Sequence of chain 43.B:
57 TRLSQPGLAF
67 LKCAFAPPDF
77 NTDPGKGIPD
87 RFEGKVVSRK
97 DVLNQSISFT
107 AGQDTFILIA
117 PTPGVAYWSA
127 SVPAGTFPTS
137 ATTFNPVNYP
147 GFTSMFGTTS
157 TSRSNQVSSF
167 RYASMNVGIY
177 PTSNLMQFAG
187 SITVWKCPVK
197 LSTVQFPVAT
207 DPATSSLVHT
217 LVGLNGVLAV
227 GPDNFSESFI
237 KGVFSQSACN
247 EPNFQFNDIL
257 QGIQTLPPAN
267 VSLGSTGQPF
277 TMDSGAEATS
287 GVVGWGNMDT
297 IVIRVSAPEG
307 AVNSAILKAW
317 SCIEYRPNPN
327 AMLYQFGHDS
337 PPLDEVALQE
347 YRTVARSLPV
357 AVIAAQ

Binding-site contacts:
Ligand atom CG2 contacts residue PHE76 of chain 43.B at 3.8 Å (hydrophobic).

A protein and the small-molecule ligand that binds it are described below.
Small molecule (SMILES): CC(C)[C@H](NC(=O)[C@H](CCCN=C(N)N)NC(=O)[C@@H](N)CCC(=O)O)C(=O)N[C@H](C=O)CCCCN